Binding-site contacts:
Ligand atom C7 contacts residue ASN288 of chain 1.D at 3.0 Å.
Ligand atom C6 contacts residue ARG264 of chain 1.D at 3.7 Å.
Ligand atom O5 contacts residue ASN288 of chain 1.D at 2.3 Å (h-bond).
Ligand atom N2 contacts residue ASN288 of chain 1.D at 3.1 Å (h-bond).
Ligand atom C2 contacts residue ASN288 of chain 1.D at 2.5 Å.
Ligand atom O7 contacts residue ASN288 of chain 1.D at 3.2 Å (h-bond).
Ligand atom C1 contacts residue SER263 of chain 1.D at 4.2 Å.
Ligand atom O6 contacts residue ARG264 of chain 1.D at 3.1 Å.
Ligand atom C1 contacts residue ASN288 of chain 1.D at 1.4 Å.
Ligand atom C8 contacts residue ASN288 of chain 1.D at 3.6 Å.
Ligand atom O5 contacts residue SER263 of chain 1.D at 4.2 Å.
Ligand atom C3 contacts residue ASN288 of chain 1.D at 3.8 Å.
Ligand atom C5 contacts residue ASN288 of chain 1.D at 3.6 Å.
Ligand atom C8 contacts residue GLY287 of chain 1.D at 4.2 Å.
Ligand atom C4 contacts residue ASN288 of chain 1.D at 4.2 Å.

This protein binds this small molecule.
Small molecule (SMILES): CC(=O)N[C@@H]1[C@@H](O)[C@H](O)[C@@H](CO)O[C@H]1O

Sequence of chain 1.D:
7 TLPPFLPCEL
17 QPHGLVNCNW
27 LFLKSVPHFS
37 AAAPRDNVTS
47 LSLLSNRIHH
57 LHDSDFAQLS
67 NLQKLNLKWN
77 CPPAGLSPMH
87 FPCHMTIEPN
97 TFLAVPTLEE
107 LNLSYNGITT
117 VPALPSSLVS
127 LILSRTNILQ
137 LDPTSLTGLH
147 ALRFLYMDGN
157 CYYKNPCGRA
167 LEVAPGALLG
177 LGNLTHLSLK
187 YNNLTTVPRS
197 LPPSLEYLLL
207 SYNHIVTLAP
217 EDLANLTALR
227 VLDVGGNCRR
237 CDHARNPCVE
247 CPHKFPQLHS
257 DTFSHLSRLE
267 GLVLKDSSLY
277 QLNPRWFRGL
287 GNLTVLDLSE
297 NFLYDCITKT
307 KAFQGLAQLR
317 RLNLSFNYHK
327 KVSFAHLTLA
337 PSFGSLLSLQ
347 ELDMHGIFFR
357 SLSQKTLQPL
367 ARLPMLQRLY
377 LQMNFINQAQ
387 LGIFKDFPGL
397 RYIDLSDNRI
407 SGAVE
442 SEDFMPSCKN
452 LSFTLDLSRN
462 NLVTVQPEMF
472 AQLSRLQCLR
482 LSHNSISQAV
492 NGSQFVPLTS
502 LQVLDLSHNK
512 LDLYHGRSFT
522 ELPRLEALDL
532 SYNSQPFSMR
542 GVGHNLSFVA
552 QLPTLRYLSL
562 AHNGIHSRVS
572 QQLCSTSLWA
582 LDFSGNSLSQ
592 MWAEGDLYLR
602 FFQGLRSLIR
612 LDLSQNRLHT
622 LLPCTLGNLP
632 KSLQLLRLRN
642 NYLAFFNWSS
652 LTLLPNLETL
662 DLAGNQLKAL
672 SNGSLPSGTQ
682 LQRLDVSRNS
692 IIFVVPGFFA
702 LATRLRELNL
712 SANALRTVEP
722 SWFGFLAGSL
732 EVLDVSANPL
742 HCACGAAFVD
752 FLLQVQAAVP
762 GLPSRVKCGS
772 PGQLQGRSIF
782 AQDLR